Sequence of chain 1.A:
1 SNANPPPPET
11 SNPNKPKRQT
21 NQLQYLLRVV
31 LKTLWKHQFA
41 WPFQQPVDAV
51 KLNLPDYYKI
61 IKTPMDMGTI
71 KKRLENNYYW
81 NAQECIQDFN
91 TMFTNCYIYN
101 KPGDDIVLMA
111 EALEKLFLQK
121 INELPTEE

Binding-site contacts:
Ligand atom C2 contacts residue ASN100 of chain 1.A at 3.7 Å.
Ligand atom C10 contacts residue PRO42 of chain 1.A at 4.1 Å (hydrophobic).
Ligand atom N1 contacts residue ASN100 of chain 1.A at 3.0 Å (h-bond).
Ligand atom O contacts residue ILE106 of chain 1.A at 3.4 Å.
Ligand atom O contacts residue ASN100 of chain 1.A at 3.3 Å (h-bond).
Ligand atom C10 contacts residue ILE106 of chain 1.A at 3.9 Å (hydrophobic).
Ligand atom C contacts residue PHE43 of chain 1.A at 3.7 Å (hydrophobic).
Ligand atom C contacts residue PRO42 of chain 1.A at 3.8 Å (hydrophobic).
Ligand atom C11 contacts residue ASP105 of chain 1.A at 4.1 Å.
Ligand atom C11 contacts residue MET109 of chain 1.A at 3.9 Å (hydrophobic).
Ligand atom C9 contacts residue ILE106 of chain 1.A at 3.8 Å (hydrophobic).
Ligand atom C10 contacts residue TRP41 of chain 1.A at 3.9 Å (hydrophobic).
Ligand atom C16 contacts residue ASN100 of chain 1.A at 3.2 Å.
Ligand atom C10 contacts residue MET109 of chain 1.A at 3.6 Å (hydrophobic).
Ligand atom C3 contacts residue ILE106 of chain 1.A at 3.9 Å (hydrophobic).
Ligand atom S contacts residue PRO42 of chain 1.A at 3.8 Å.
Ligand atom N contacts residue TYR57 of chain 1.A at 4.2 Å.
Ligand atom N1 contacts residue TYR57 of chain 1.A at 3.9 Å.
Ligand atom C14 contacts residue ILE106 of chain 1.A at 3.9 Å (hydrophobic).
Ligand atom C5 contacts residue PRO42 of chain 1.A at 4.2 Å (hydrophobic).
Ligand atom C2 contacts residue ILE106 of chain 1.A at 4.2 Å (hydrophobic).
Ligand atom C9 contacts residue TRP41 of chain 1.A at 3.6 Å (hydrophobic).
Ligand atom C5 contacts residue TRP41 of chain 1.A at 3.7 Å (hydrophobic).
Ligand atom C5 contacts residue LEU52 of chain 1.A at 3.8 Å (hydrophobic).
Ligand atom C1 contacts residue ILE106 of chain 1.A at 3.8 Å (hydrophobic).
Ligand atom C1 contacts residue VAL47 of chain 1.A at 3.8 Å (hydrophobic).
Ligand atom C9 contacts residue PRO42 of chain 1.A at 4.0 Å (hydrophobic).
Ligand atom N2 contacts residue ILE106 of chain 1.A at 3.8 Å.
Ligand atom C16 contacts residue LEU54 of chain 1.A at 3.8 Å (hydrophobic).
Ligand atom C15 contacts residue ILE106 of chain 1.A at 4.1 Å (hydrophobic).
Ligand atom C contacts residue VAL47 of chain 1.A at 3.8 Å (hydrophobic).
Ligand atom N1 contacts residue TYR99 of chain 1.A at 4.0 Å.
Ligand atom C4 contacts residue LEU52 of chain 1.A at 3.6 Å (hydrophobic).
Ligand atom N contacts residue CYS96 of chain 1.A at 4.2 Å.
Ligand atom C6 contacts residue LEU52 of chain 1.A at 4.1 Å (hydrophobic).
Ligand atom C4 contacts residue PRO42 of chain 1.A at 4.1 Å (hydrophobic).
Ligand atom N contacts residue VAL47 of chain 1.A at 4.1 Å.
Ligand atom C contacts residue ILE106 of chain 1.A at 4.0 Å (hydrophobic).
Ligand atom N contacts residue ASN100 of chain 1.A at 3.7 Å.
Ligand atom S contacts residue LEU52 of chain 1.A at 3.7 Å.

This protein binds this small molecule.
Small molecule (SMILES): Cc1sc2c(c1Cc1ccccc1)COCc1nnc(C)n1-2